Sequence of chain 1.B:
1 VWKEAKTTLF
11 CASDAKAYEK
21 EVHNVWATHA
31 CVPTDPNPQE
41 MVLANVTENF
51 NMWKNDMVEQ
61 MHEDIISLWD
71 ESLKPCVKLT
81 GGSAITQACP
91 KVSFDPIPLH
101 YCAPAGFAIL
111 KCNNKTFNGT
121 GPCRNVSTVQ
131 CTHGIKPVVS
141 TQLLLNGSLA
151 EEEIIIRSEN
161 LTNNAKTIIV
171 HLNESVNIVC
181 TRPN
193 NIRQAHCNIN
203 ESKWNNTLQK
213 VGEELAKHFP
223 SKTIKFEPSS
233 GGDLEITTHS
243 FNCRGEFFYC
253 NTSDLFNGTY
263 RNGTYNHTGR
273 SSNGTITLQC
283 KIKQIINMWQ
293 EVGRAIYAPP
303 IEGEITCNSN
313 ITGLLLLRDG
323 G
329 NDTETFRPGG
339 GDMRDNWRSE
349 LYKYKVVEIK

The small molecule below binds the protein below.
Small molecule (SMILES): CC1(C)CC(NC(=O)C(=O)Nc2ccc(Cl)cc2)CC(C)(C)N1

Binding-site contacts:
Ligand atom O2 contacts residue GLY339 of chain 1.B at 3.0 Å (h-bond).
Ligand atom C4 contacts residue GLU237 of chain 1.B at 3.9 Å.
Ligand atom C7 contacts residue ASN289 of chain 1.B at 3.9 Å.
Ligand atom C8 contacts residue MET290 of chain 1.B at 3.7 Å (hydrophobic).
Ligand atom O2 contacts residue MET341 of chain 1.B at 3.0 Å.
Ligand atom C7 contacts residue GLY339 of chain 1.B at 3.7 Å.
Ligand atom C4 contacts residue ASN289 of chain 1.B at 3.6 Å.
Ligand atom N1 contacts residue TRP291 of chain 1.B at 3.4 Å.
Ligand atom C10 contacts residue GLY339 of chain 1.B at 3.3 Å.
Ligand atom C5 contacts residue ILE288 of chain 1.B at 3.5 Å (hydrophobic).
Ligand atom C14 contacts residue ASP340 of chain 1.B at 3.7 Å.
Ligand atom CL1 contacts residue PHE249 of chain 1.B at 3.4 Å.
Ligand atom CL1 contacts residue PHE243 of chain 1.B at 3.1 Å.
Ligand atom C6 contacts residue PHE249 of chain 1.B at 3.7 Å (hydrophobic).
Ligand atom C13 contacts residue MET290 of chain 1.B at 3.8 Å (hydrophobic).
Ligand atom C13 contacts residue TRP291 of chain 1.B at 3.7 Å (hydrophobic).
Ligand atom C16 contacts residue VAL294 of chain 1.B at 3.6 Å (hydrophobic).
Ligand atom N2 contacts residue GLY339 of chain 1.B at 2.8 Å (h-bond).
Ligand atom N1 contacts residue ASN289 of chain 1.B at 2.9 Å (h-bond).
Ligand atom C4 contacts residue TRP291 of chain 1.B at 3.6 Å (hydrophobic).
Ligand atom C8 contacts residue GLY339 of chain 1.B at 3.6 Å.
Ligand atom C5 contacts residue ASN289 of chain 1.B at 3.5 Å.
Ligand atom C3 contacts residue MET341 of chain 1.B at 3.9 Å (hydrophobic).
Ligand atom CL1 contacts residue VAL139 of chain 1.B at 3.8 Å.
Ligand atom C1 contacts residue VAL139 of chain 1.B at 3.8 Å (hydrophobic).
Ligand atom O1 contacts residue ASN289 of chain 1.B at 3.3 Å (h-bond).
Ligand atom O1 contacts residue TRP291 of chain 1.B at 3.8 Å.
Ligand atom C2 contacts residue VAL139 of chain 1.B at 3.5 Å (hydrophobic).
Ligand atom CL1 contacts residue ASN244 of chain 1.B at 3.5 Å.
Ligand atom C7 contacts residue TRP291 of chain 1.B at 3.2 Å (hydrophobic).
Ligand atom O1 contacts residue MET290 of chain 1.B at 3.1 Å (h-bond).
Ligand atom O2 contacts residue TRP291 of chain 1.B at 3.3 Å.
Ligand atom C9 contacts residue GLY339 of chain 1.B at 3.5 Å.
Ligand atom C17 contacts residue TRP291 of chain 1.B at 3.9 Å (hydrophobic).
Ligand atom C6 contacts residue ILE288 of chain 1.B at 3.4 Å (hydrophobic).
Ligand atom C10 contacts residue ASP340 of chain 1.B at 3.6 Å.
Ligand atom C8 contacts residue TRP291 of chain 1.B at 3.5 Å (hydrophobic).
Ligand atom C5 contacts residue TRP291 of chain 1.B at 3.9 Å (hydrophobic).
Ligand atom N1 contacts residue GLU237 of chain 1.B at 3.8 Å.
Ligand atom C16 contacts residue GLU293 of chain 1.B at 3.7 Å.